Binding-site contacts:
Ligand atom N9 contacts residue GLU73 of chain 1.A at 3.1 Å (salt-bridge).
Ligand atom N15 contacts residue LEU22 of chain 1.A at 3.8 Å.
Ligand atom C18 contacts residue VAL57 of chain 1.A at 3.6 Å (hydrophobic).
Ligand atom CL8 contacts residue GLU66 of chain 1.A at 3.7 Å.
Ligand atom C12 contacts residue LEU77 of chain 1.A at 3.4 Å (hydrophobic).
Ligand atom N11 contacts residue LEU77 of chain 1.A at 3.5 Å.
Ligand atom C4 contacts residue MET393 of chain 1.A at 3.3 Å (hydrophobic).
Ligand atom C32 contacts residue GLU73 of chain 1.A at 3.5 Å.
Ligand atom C3 contacts residue ASN69 of chain 1.A at 3.5 Å.
Ligand atom C29 contacts residue ALA259 of chain 1.A at 3.5 Å (hydrophobic).
Ligand atom C14 contacts residue LEU77 of chain 1.A at 3.7 Å (hydrophobic).
Ligand atom C25 contacts residue GLU73 of chain 1.A at 3.7 Å.
Ligand atom CL8 contacts residue LEU62 of chain 1.A at 3.8 Å.
Ligand atom C2 contacts residue GLU73 of chain 1.A at 3.5 Å.
Ligand atom N10 contacts residue VAL57 of chain 1.A at 3.3 Å.
Ligand atom N15 contacts residue PHE74 of chain 1.A at 3.6 Å.
Ligand atom O26 contacts residue ALA70 of chain 1.A at 3.5 Å.
Ligand atom C30 contacts residue GLU66 of chain 1.A at 3.7 Å.
Ligand atom N11 contacts residue VAL57 of chain 1.A at 3.4 Å.
Ligand atom C14 contacts residue VAL57 of chain 1.A at 3.6 Å (hydrophobic).
Ligand atom CL8 contacts residue GLN352 of chain 1.A at 3.6 Å.
Ligand atom C27 contacts residue LYS55 of chain 1.A at 3.3 Å.
Ligand atom C13 contacts residue ALA21 of chain 1.A at 3.4 Å (hydrophobic).
Ligand atom C13 contacts residue LEU77 of chain 1.A at 3.6 Å (hydrophobic).
Ligand atom C21 contacts residue LEU391 of chain 1.A at 3.7 Å (hydrophobic).
Ligand atom O26 contacts residue LEU59 of chain 1.A at 3.6 Å.
Ligand atom O7 contacts residue MET393 of chain 1.A at 3.2 Å.
Ligand atom C27 contacts residue VAL20 of chain 1.A at 3.7 Å (hydrophobic).
Ligand atom N20 contacts residue GLU73 of chain 1.A at 3.3 Å (salt-bridge).
Ligand atom C24 contacts residue GLU73 of chain 1.A at 3.7 Å.
Ligand atom C3 contacts residue MET393 of chain 1.A at 3.5 Å (hydrophobic).
Ligand atom C16 contacts residue ALA70 of chain 1.A at 3.5 Å (hydrophobic).
Ligand atom C2 contacts residue ASN69 of chain 1.A at 3.8 Å.
Ligand atom C21 contacts residue VAL57 of chain 1.A at 3.8 Å (hydrophobic).
Ligand atom N10 contacts residue LEU77 of chain 1.A at 3.7 Å.
Ligand atom C30 contacts residue MET393 of chain 1.A at 3.8 Å (hydrophobic).
Ligand atom O28 contacts residue ALA259 of chain 1.A at 3.6 Å.
Ligand atom C12 contacts residue VAL57 of chain 1.A at 3.7 Å (hydrophobic).
Ligand atom O7 contacts residue GLU66 of chain 1.A at 3.6 Å.
Ligand atom O28 contacts residue LEU391 of chain 1.A at 3.7 Å.

Sequence of chain 1.A:
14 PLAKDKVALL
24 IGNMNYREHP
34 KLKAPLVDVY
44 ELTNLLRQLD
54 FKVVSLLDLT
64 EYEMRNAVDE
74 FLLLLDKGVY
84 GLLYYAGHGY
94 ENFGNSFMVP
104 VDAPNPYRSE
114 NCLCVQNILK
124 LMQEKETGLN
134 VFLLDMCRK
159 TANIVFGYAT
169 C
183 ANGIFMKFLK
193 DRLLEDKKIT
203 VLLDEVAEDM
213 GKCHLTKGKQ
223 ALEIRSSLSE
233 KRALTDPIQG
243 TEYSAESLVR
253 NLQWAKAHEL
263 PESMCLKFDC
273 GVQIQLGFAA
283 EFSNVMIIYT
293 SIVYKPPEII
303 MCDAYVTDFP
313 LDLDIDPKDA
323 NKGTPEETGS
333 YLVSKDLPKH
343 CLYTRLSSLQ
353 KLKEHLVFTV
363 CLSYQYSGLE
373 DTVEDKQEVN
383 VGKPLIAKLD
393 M

This protein binds this small molecule.
Small molecule (SMILES): COC[C@H]1COCCN1c1c(NC(=O)Nc2ccc(OC)c(Cl)c2)cnc2cc(C)nn12